A protein and the small-molecule ligand that binds it are described below.
Small molecule (SMILES): O=C(O)C[C@@H]1C(=O)Nc2ccccc21

Sequence of chain 1.C:
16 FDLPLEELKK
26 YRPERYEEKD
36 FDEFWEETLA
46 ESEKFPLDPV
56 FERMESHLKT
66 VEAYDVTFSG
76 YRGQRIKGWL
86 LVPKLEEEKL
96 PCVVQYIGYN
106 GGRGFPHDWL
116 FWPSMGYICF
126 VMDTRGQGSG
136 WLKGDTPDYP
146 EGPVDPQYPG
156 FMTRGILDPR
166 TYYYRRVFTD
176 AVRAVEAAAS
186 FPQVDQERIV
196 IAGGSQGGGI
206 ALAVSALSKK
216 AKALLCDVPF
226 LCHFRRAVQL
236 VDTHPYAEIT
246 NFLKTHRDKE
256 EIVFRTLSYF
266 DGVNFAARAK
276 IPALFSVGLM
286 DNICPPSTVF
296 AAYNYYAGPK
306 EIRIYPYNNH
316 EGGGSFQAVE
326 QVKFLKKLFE

Binding-site contacts:
Ligand atom C5 contacts residue PRO240 of chain 1.C at 4.0 Å (hydrophobic).
Ligand atom O13 contacts residue GLY103 of chain 1.C at 3.4 Å.
Ligand atom O13 contacts residue SER200 of chain 1.C at 2.8 Å (h-bond).
Ligand atom C3 contacts residue TRP136 of chain 1.C at 4.3 Å (hydrophobic).
Ligand atom C10 contacts residue GLY103 of chain 1.C at 3.8 Å.
Ligand atom C11 contacts residue TYR104 of chain 1.C at 3.5 Å (hydrophobic).
Ligand atom C11 contacts residue HIS315 of chain 1.C at 3.9 Å.
Ligand atom C7 contacts residue HIS239 of chain 1.C at 4.0 Å.
Ligand atom C9 contacts residue TYR104 of chain 1.C at 4.0 Å (hydrophobic).
Ligand atom C6 contacts residue PRO240 of chain 1.C at 4.1 Å (hydrophobic).
Ligand atom O12 contacts residue HIS315 of chain 1.C at 3.5 Å.
Ligand atom N1 contacts residue HIS315 of chain 1.C at 3.5 Å.
Ligand atom C10 contacts residue TRP136 of chain 1.C at 4.2 Å (hydrophobic).
Ligand atom C7 contacts residue ILE288 of chain 1.C at 4.5 Å (hydrophobic).
Ligand atom C11 contacts residue GLY103 of chain 1.C at 4.0 Å.
Ligand atom O13 contacts residue GLY199 of chain 1.C at 4.4 Å.
Ligand atom O14 contacts residue SER200 of chain 1.C at 2.6 Å (h-bond).
Ligand atom C4 contacts residue TYR104 of chain 1.C at 3.4 Å (hydrophobic).
Ligand atom C6 contacts residue HIS239 of chain 1.C at 3.7 Å.
Ligand atom C3 contacts residue TYR104 of chain 1.C at 3.9 Å (hydrophobic).
Ligand atom O13 contacts residue TYR104 of chain 1.C at 2.8 Å (h-bond).
Ligand atom C5 contacts residue TYR104 of chain 1.C at 4.0 Å (hydrophobic).
Ligand atom O13 contacts residue GLN201 of chain 1.C at 3.0 Å (h-bond).
Ligand atom C11 contacts residue SER200 of chain 1.C at 3.0 Å.
Ligand atom C11 contacts residue GLN201 of chain 1.C at 4.2 Å.
Ligand atom C7 contacts residue PRO240 of chain 1.C at 4.5 Å (hydrophobic).
Ligand atom C10 contacts residue TYR104 of chain 1.C at 3.3 Å (hydrophobic).
Ligand atom C2 contacts residue HIS315 of chain 1.C at 3.8 Å.
Ligand atom O14 contacts residue HIS315 of chain 1.C at 2.8 Å (h-bond).
Ligand atom C5 contacts residue ASN105 of chain 1.C at 4.4 Å.